A small-molecule ligand and the protein it binds are described below.
Small molecule (SMILES): Cn1cc(C(=O)NCCN2CCCC2)ccc1=O

Binding-site contacts:
Ligand atom C04 contacts residue VAL86 of chain 1.A at 3.8 Å (hydrophobic).
Ligand atom C06 contacts residue PHE79 of chain 1.A at 4.0 Å (hydrophobic).
Ligand atom N02 contacts residue VAL29 of chain 1.A at 3.8 Å.
Ligand atom C01 contacts residue PRO24 of chain 1.A at 3.2 Å (hydrophobic).
Ligand atom O08 contacts residue PHE79 of chain 1.A at 4.2 Å.
Ligand atom C03 contacts residue VAL86 of chain 1.A at 3.9 Å (hydrophobic).
Ligand atom O08 contacts residue VAL86 of chain 1.A at 4.0 Å.
Ligand atom C15 contacts residue TRP23 of chain 1.A at 4.4 Å (hydrophobic).
Ligand atom C07 contacts residue VAL86 of chain 1.A at 3.6 Å (hydrophobic).
Ligand atom O08 contacts residue ASN80 of chain 1.A at 2.9 Å (h-bond).
Ligand atom C01 contacts residue PHE25 of chain 1.A at 3.7 Å (hydrophobic).
Ligand atom N11 contacts residue TRP23 of chain 1.A at 4.3 Å.
Ligand atom O10 contacts residue VAL86 of chain 1.A at 4.2 Å.
Ligand atom O08 contacts residue TYR37 of chain 1.A at 3.5 Å.
Ligand atom C05 contacts residue VAL34 of chain 1.A at 4.3 Å (hydrophobic).
Ligand atom C05 contacts residue VAL86 of chain 1.A at 3.8 Å (hydrophobic).
Ligand atom N02 contacts residue PRO24 of chain 1.A at 3.8 Å.
Ligand atom O08 contacts residue VAL29 of chain 1.A at 4.3 Å.
Ligand atom C01 contacts residue VAL86 of chain 1.A at 4.2 Å (hydrophobic).
Ligand atom C03 contacts residue PRO24 of chain 1.A at 3.4 Å (hydrophobic).
Ligand atom C07 contacts residue TYR37 of chain 1.A at 4.1 Å (hydrophobic).
Ligand atom C05 contacts residue ASN80 of chain 1.A at 4.2 Å.
Ligand atom C09 contacts residue VAL86 of chain 1.A at 4.1 Å (hydrophobic).
Ligand atom N11 contacts residue PRO24 of chain 1.A at 4.5 Å.
Ligand atom C01 contacts residue VAL29 of chain 1.A at 3.8 Å (hydrophobic).
Ligand atom C03 contacts residue VAL29 of chain 1.A at 4.3 Å (hydrophobic).
Ligand atom C06 contacts residue VAL86 of chain 1.A at 3.9 Å (hydrophobic).
Ligand atom C06 contacts residue VAL34 of chain 1.A at 4.5 Å (hydrophobic).
Ligand atom C07 contacts residue ASN80 of chain 1.A at 3.5 Å.
Ligand atom C13 contacts residue TRP23 of chain 1.A at 4.3 Å (hydrophobic).
Ligand atom C12 contacts residue TRP23 of chain 1.A at 4.2 Å (hydrophobic).
Ligand atom C06 contacts residue ASN80 of chain 1.A at 3.3 Å.
Ligand atom C07 contacts residue VAL29 of chain 1.A at 4.2 Å (hydrophobic).
Ligand atom N02 contacts residue VAL86 of chain 1.A at 3.6 Å.

Sequence of chain 1.A:
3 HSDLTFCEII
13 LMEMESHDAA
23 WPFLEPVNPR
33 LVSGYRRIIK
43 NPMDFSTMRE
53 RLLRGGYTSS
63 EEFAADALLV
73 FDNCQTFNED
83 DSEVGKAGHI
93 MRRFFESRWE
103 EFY